Binding-site contacts:
Ligand atom OAG contacts residue Y011 of chain 1.J at 3.4 Å.
Ligand atom CAQ contacts residue ALA951 of chain 1.A at 4.3 Å (hydrophobic).
Ligand atom OAW contacts residue TYR112 of chain 1.A at 3.3 Å (h-bond).
Ligand atom CAK contacts residue ALA950 of chain 1.A at 4.2 Å (hydrophobic).
Ligand atom CAN contacts residue Y011 of chain 1.J at 4.2 Å.
Ligand atom CAJ contacts residue MET944 of chain 1.A at 3.8 Å (hydrophobic).
Ligand atom CAE contacts residue PHE947 of chain 1.A at 4.1 Å (hydrophobic).
Ligand atom CAK contacts residue Y011 of chain 1.J at 4.1 Å.
Ligand atom CAP contacts residue PHE947 of chain 1.A at 3.6 Å (hydrophobic).
Ligand atom CBC contacts residue ARG954 of chain 1.A at 3.9 Å.
Ligand atom CAK contacts residue ALA951 of chain 1.A at 3.9 Å (hydrophobic).
Ligand atom CAL contacts residue ARG954 of chain 1.A at 3.5 Å.
Ligand atom CAI contacts residue ALA950 of chain 1.A at 4.3 Å (hydrophobic).
Ligand atom CAO contacts residue Y011 of chain 1.J at 4.0 Å.
Ligand atom CAE contacts residue THR115 of chain 1.A at 3.8 Å.
Ligand atom CAQ contacts residue Y011 of chain 1.J at 4.0 Å.
Ligand atom CAM contacts residue ARG954 of chain 1.A at 3.5 Å.
Ligand atom CAQ contacts residue PHE947 of chain 1.A at 3.5 Å (hydrophobic).
Ligand atom CBC contacts residue Y011 of chain 1.J at 4.1 Å.
Ligand atom CBC contacts residue TYR112 of chain 1.A at 3.9 Å (hydrophobic).
Ligand atom CAN contacts residue MET944 of chain 1.A at 3.7 Å (hydrophobic).
Ligand atom CAP contacts residue Y011 of chain 1.J at 3.6 Å.
Ligand atom OAW contacts residue ARG954 of chain 1.A at 3.1 Å (salt-bridge).
Ligand atom CAD contacts residue TYR112 of chain 1.A at 3.8 Å (hydrophobic).
Ligand atom CAI contacts residue Y011 of chain 1.J at 4.2 Å.
Ligand atom CBD contacts residue THR115 of chain 1.A at 4.2 Å.
Ligand atom CAV contacts residue TYR112 of chain 1.A at 3.6 Å (hydrophobic).
Ligand atom CAX contacts residue ARG954 of chain 1.A at 4.1 Å.
Ligand atom OAH contacts residue ARG954 of chain 1.A at 3.6 Å.
Ligand atom CAM contacts residue TYR112 of chain 1.A at 3.3 Å (hydrophobic).
Ligand atom OAG contacts residue ARG954 of chain 1.A at 3.8 Å.
Ligand atom CAV contacts residue ARG954 of chain 1.A at 3.7 Å.
Ligand atom CAY contacts residue Y011 of chain 1.J at 4.3 Å.
Ligand atom CAY contacts residue ARG954 of chain 1.A at 3.3 Å.
Ligand atom CAY contacts residue TYR112 of chain 1.A at 3.6 Å (hydrophobic).
Ligand atom CAI contacts residue ARG954 of chain 1.A at 3.9 Å.
Ligand atom CAM contacts residue THR108 of chain 1.A at 4.3 Å.
Ligand atom CAR contacts residue TYR112 of chain 1.A at 3.7 Å (hydrophobic).
Ligand atom CAD contacts residue THR115 of chain 1.A at 3.9 Å.
Ligand atom CBA contacts residue MET944 of chain 1.A at 4.0 Å (hydrophobic).

The small molecule below binds the protein below.
Small molecule (SMILES): CC(C)CCC[C@@H](C)[C@H]1CC[C@H]2[C@@H]3CC=C4C[C@@H](OC(=O)CCC(=O)O)CC[C@]4(C)[C@H]3CC[C@]12C

Sequence of chain 1.A:
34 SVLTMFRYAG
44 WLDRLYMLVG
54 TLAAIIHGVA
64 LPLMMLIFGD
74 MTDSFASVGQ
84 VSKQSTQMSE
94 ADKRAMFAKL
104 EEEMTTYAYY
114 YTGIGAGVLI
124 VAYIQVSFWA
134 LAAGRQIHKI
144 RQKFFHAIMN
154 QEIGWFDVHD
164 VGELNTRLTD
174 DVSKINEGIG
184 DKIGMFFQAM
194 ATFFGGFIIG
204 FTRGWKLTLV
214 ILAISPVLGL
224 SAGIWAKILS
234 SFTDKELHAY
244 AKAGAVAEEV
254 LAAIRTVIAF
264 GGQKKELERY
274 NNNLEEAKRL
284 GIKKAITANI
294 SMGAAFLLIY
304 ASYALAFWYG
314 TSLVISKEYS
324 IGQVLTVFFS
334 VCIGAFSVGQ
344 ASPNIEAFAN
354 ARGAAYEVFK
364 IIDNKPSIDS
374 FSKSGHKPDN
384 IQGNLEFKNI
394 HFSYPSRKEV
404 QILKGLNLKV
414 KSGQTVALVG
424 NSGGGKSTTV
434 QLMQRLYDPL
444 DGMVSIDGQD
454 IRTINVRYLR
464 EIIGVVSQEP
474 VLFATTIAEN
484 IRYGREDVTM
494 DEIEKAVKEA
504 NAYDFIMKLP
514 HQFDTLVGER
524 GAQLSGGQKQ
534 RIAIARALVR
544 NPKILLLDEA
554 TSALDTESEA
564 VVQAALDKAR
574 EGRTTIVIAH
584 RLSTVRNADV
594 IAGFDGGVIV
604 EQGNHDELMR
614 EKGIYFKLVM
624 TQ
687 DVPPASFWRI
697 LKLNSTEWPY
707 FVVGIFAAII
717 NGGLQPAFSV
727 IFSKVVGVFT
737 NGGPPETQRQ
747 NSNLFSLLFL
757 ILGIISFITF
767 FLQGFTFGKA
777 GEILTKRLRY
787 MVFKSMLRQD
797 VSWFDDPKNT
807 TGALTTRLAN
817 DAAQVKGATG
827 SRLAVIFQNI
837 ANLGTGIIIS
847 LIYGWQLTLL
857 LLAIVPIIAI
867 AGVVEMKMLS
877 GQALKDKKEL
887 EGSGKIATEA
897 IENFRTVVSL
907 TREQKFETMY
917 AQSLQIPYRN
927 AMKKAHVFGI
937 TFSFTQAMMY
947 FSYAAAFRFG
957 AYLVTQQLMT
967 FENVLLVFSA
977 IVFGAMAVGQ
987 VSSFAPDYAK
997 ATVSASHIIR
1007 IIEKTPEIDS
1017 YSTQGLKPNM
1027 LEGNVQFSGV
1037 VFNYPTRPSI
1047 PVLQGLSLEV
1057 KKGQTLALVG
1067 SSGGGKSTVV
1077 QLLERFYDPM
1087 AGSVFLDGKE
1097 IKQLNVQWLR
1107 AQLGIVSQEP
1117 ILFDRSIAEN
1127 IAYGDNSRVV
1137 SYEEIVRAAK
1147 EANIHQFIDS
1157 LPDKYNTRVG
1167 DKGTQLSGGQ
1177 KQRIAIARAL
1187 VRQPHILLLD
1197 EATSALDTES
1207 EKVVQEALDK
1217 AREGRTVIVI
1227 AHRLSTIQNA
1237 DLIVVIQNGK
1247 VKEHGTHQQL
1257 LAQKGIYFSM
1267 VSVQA